A protein and the small-molecule ligand that binds it are described below.
Small molecule (SMILES): CC(=O)N[C@H]1[C@H](O[C@H]2[C@H](O)[C@@H](NC(C)=O)CO[C@@H]2CO)O[C@H](CO)[C@@H](O)[C@@H]1O

Binding-site contacts:
Ligand atom C5 contacts residue ASN541 of chain 1.B at 3.6 Å.
Ligand atom C6 contacts residue ARG205 of chain 1.B at 4.2 Å.
Ligand atom C7 contacts residue ASN541 of chain 1.B at 3.3 Å.
Ligand atom O6 contacts residue ASN207 of chain 1.B at 4.4 Å.
Ligand atom C4 contacts residue ASN541 of chain 1.B at 4.2 Å.
Ligand atom C2 contacts residue ARG205 of chain 1.B at 4.1 Å.
Ligand atom C2 contacts residue ASN541 of chain 1.B at 2.5 Å.
Ligand atom N2 contacts residue ASN541 of chain 1.B at 2.9 Å (h-bond).
Ligand atom O5 contacts residue ARG205 of chain 1.B at 4.3 Å.
Ligand atom C1 contacts residue ASP578 of chain 1.B at 4.5 Å.
Ligand atom C8 contacts residue ASP545 of chain 1.B at 3.8 Å.
Ligand atom O5 contacts residue ASN541 of chain 1.B at 2.4 Å (h-bond).
Ligand atom C1 contacts residue ASN207 of chain 1.B at 3.8 Å.
Ligand atom O3 contacts residue ARG205 of chain 1.B at 3.4 Å (salt-bridge).
Ligand atom O7 contacts residue ASN541 of chain 1.B at 4.2 Å.
Ligand atom O7 contacts residue PHE539 of chain 1.B at 3.4 Å.
Ligand atom C1 contacts residue ASN541 of chain 1.B at 1.4 Å.
Ligand atom C1 contacts residue ARG205 of chain 1.B at 3.7 Å.
Ligand atom C7 contacts residue PHE539 of chain 1.B at 3.7 Å (hydrophobic).
Ligand atom C5 contacts residue ASN207 of chain 1.B at 3.9 Å.
Ligand atom C3 contacts residue ASN541 of chain 1.B at 3.8 Å.
Ligand atom O4 contacts residue ARG205 of chain 1.B at 4.3 Å.
Ligand atom C3 contacts residue ARG205 of chain 1.B at 3.9 Å.
Ligand atom O6 contacts residue ARG205 of chain 1.B at 2.9 Å (salt-bridge).
Ligand atom C8 contacts residue PHE539 of chain 1.B at 3.8 Å (hydrophobic).
Ligand atom C8 contacts residue ASN541 of chain 1.B at 3.4 Å.
Ligand atom C5 contacts residue ASP578 of chain 1.B at 4.4 Å.
Ligand atom N2 contacts residue ARG205 of chain 1.B at 4.0 Å.
Ligand atom O5 contacts residue ASN207 of chain 1.B at 3.0 Å (h-bond).
Ligand atom C6 contacts residue ASN207 of chain 1.B at 3.7 Å.

Sequence of chain 1.B:
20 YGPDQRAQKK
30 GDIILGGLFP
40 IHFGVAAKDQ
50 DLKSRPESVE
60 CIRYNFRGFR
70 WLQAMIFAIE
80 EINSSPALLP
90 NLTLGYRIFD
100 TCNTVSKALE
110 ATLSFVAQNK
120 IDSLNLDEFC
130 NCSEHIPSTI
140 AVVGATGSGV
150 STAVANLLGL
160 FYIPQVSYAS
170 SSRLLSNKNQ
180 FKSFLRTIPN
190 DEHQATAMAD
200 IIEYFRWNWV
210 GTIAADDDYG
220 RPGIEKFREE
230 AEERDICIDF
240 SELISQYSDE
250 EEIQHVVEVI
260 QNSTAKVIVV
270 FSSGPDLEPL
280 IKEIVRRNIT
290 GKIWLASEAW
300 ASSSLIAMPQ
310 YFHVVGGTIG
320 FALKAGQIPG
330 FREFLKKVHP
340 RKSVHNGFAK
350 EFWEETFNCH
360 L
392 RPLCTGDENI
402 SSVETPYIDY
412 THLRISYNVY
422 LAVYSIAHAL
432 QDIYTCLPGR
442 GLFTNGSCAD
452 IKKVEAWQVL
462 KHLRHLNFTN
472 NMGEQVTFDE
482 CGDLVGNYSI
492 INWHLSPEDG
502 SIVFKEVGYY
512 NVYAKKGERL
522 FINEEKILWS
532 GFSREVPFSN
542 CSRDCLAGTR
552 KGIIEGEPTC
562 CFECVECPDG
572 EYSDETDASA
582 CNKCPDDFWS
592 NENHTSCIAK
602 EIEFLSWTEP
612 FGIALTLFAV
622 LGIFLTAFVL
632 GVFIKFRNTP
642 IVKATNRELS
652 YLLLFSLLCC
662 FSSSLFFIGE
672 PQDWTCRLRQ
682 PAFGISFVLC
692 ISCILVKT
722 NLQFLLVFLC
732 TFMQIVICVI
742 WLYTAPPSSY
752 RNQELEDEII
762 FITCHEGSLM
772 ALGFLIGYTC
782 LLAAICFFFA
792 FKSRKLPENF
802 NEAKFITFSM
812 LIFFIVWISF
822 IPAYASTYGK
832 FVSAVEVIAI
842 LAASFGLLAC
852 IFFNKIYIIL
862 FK